Sequence of chain 1.B:
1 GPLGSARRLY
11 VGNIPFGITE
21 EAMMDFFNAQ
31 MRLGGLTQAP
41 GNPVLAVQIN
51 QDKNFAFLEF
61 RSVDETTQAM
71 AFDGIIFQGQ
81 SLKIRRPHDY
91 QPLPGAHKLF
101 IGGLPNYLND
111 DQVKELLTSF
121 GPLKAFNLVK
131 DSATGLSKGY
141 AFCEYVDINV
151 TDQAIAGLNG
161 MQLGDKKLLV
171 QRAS

Binding-site contacts:
Ligand atom N3 contacts residue ALA173 of chain 1.B at 3.1 Å (h-bond).
Ligand atom C5 contacts residue ASN50 of chain 1.A at 3.4 Å.
Ligand atom N3 contacts residue LYS53 of chain 1.A at 3.4 Å (salt-bridge).
Ligand atom C4 contacts residue ASN50 of chain 1.A at 3.5 Å.
Ligand atom O4' contacts residue PHE57 of chain 1.A at 3.4 Å.
Ligand atom O2 contacts residue ASN127 of chain 1.B at 3.0 Å (h-bond).
Ligand atom OP2 contacts residue SER132 of chain 1.B at 3.0 Å (h-bond).
Ligand atom C4 contacts residue ASP89 of chain 1.A at 3.3 Å.
Ligand atom C2 contacts residue PHE142 of chain 1.B at 3.3 Å (hydrophobic).
Ligand atom OP1 contacts residue SER132 of chain 1.B at 3.2 Å (h-bond).
Ligand atom N4 contacts residue ARG86 of chain 1.A at 3.2 Å (salt-bridge).
Ligand atom OP2 contacts residue ARG8 of chain 1.A at 2.5 Å (salt-bridge).
Ligand atom O5' contacts residue TYR10 of chain 1.A at 3.2 Å (h-bond).
Ligand atom OP1 contacts residue LYS83 of chain 1.A at 2.6 Å (salt-bridge).
Ligand atom OP2 contacts residue TYR10 of chain 1.A at 2.8 Å (h-bond).
Ligand atom C6 contacts residue TYR10 of chain 1.A at 3.5 Å (hydrophobic).
Ligand atom C2 contacts residue LYS53 of chain 1.A at 3.3 Å.
Ligand atom C2' contacts residue ILE49 of chain 1.A at 3.0 Å (hydrophobic).
Ligand atom N3 contacts residue ARG86 of chain 1.A at 3.4 Å (salt-bridge).
Ligand atom C4' contacts residue TYR140 of chain 1.B at 3.4 Å (hydrophobic).
Ligand atom O2 contacts residue PHE57 of chain 1.A at 3.5 Å.
Ligand atom O2 contacts residue HIS88 of chain 1.A at 3.1 Å (h-bond).
Ligand atom O5' contacts residue GLY139 of chain 1.B at 3.4 Å (h-bond).
Ligand atom O2 contacts residue ARG8 of chain 1.A at 3.4 Å (salt-bridge).
Ligand atom O5' contacts residue GLN48 of chain 1.A at 3.4 Å.
Ligand atom N3 contacts residue PHE142 of chain 1.B at 3.3 Å.
Ligand atom N1 contacts residue LYS53 of chain 1.A at 3.5 Å (salt-bridge).
Ligand atom O5' contacts residue GLY103 of chain 1.B at 3.3 Å (h-bond).
Ligand atom O4 contacts residue LYS98 of chain 1.B at 3.4 Å (salt-bridge).
Ligand atom O4 contacts residue GLN171 of chain 1.B at 2.7 Å (h-bond).
Ligand atom O4 contacts residue ASP89 of chain 1.A at 2.8 Å.
Ligand atom O4 contacts residue ASN54 of chain 1.A at 3.4 Å (h-bond).
Ligand atom C5' contacts residue TYR140 of chain 1.B at 3.3 Å (hydrophobic).
Ligand atom C3' contacts residue ILE49 of chain 1.A at 3.1 Å (hydrophobic).
Ligand atom C4 contacts residue HIS88 of chain 1.A at 3.3 Å.
Ligand atom OP2 contacts residue LYS138 of chain 1.B at 2.7 Å (salt-bridge).
Ligand atom OP1 contacts residue LYS53 of chain 1.A at 3.1 Å (salt-bridge).
Ligand atom OP1 contacts residue LYS138 of chain 1.B at 3.5 Å (salt-bridge).
Ligand atom N3 contacts residue HIS88 of chain 1.A at 3.4 Å (h-bond).
Ligand atom N4 contacts residue ARG85 of chain 1.A at 3.4 Å.

A protein and the small-molecule ligand that binds it are described below.
Small molecule (SMILES): Nc1ccn([C@H]2C[C@H](O[P](=O)(O)OC[C@H]3O[C@@H](n4ccc(=O)[nH]c4=O)C[C@@H]3O[P](=O)(O)OC[C@H]3O[C@@H](n4ccc(=O)[nH]c4=O)C[C@@H]3O)[C@@H](CO[P](=O)(O)O[C@H]3C[C@H](n4cc(Br)c(=O)[nH]c4=O)O[C@@H]3CO[P](=O)(O)O[C@H]3C[C@H](n4ccc(=O)[nH]c4=O)O[C@@H]3CO[P](=O)(O)O[C@H]3C[C@H](n4ccc(=O)[nH]c4=O)O[C@@H]3CO)O2)c(=O)n1

Sequence of chain 1.A:
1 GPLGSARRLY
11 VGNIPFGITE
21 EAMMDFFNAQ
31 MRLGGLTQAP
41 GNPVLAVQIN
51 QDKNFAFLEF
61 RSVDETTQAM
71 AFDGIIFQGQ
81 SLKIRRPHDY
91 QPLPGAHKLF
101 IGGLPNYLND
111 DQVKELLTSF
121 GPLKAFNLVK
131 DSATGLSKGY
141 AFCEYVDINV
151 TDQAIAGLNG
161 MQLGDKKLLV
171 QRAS